The protein below binds the small molecule below.
Small molecule (SMILES): CCC[C@@H]1OCC(CO)=C1C(=O)O

Binding-site contacts:
Ligand atom C7 contacts residue PHE181 of chain 2.A at 3.8 Å (hydrophobic).
Ligand atom C5 contacts residue ALA127 of chain 2.A at 4.4 Å (hydrophobic).
Ligand atom C8 contacts residue PHE181 of chain 2.A at 3.7 Å (hydrophobic).
Ligand atom C12 contacts residue TYR85 of chain 2.A at 3.8 Å (hydrophobic).
Ligand atom C7 contacts residue TRP147 of chain 2.A at 3.8 Å (hydrophobic).
Ligand atom O10 contacts residue PRO143 of chain 2.A at 3.6 Å.
Ligand atom C3 contacts residue PHE182 of chain 2.A at 4.2 Å (hydrophobic).
Ligand atom O13 contacts residue GLN130 of chain 2.A at 3.5 Å.
Ligand atom C12 contacts residue HIS84 of chain 2.A at 3.9 Å.
Ligand atom C2 contacts residue PHE117 of chain 2.A at 4.2 Å (hydrophobic).
Ligand atom C12 contacts residue ALA127 of chain 2.A at 4.1 Å (hydrophobic).
Ligand atom O1 contacts residue PHE117 of chain 2.A at 3.5 Å.
Ligand atom C9 contacts residue TRP147 of chain 2.A at 4.4 Å (hydrophobic).
Ligand atom C8 contacts residue TRP147 of chain 2.A at 3.5 Å (hydrophobic).
Ligand atom O1 contacts residue PHE182 of chain 2.A at 3.6 Å.
Ligand atom C7 contacts residue PHE117 of chain 2.A at 4.3 Å (hydrophobic).
Ligand atom O10 contacts residue TYR144 of chain 2.A at 2.9 Å (h-bond).
Ligand atom C9 contacts residue TYR144 of chain 2.A at 3.6 Å (hydrophobic).
Ligand atom C8 contacts residue LEU110 of chain 2.A at 4.0 Å (hydrophobic).
Ligand atom O1 contacts residue GLN185 of chain 2.A at 3.8 Å.
Ligand atom C9 contacts residue TYR85 of chain 2.A at 3.6 Å (hydrophobic).
Ligand atom O11 contacts residue TYR85 of chain 2.A at 3.8 Å.
Ligand atom C6 contacts residue PHE182 of chain 2.A at 4.2 Å (hydrophobic).
Ligand atom C4 contacts residue PHE182 of chain 2.A at 3.9 Å (hydrophobic).
Ligand atom O13 contacts residue PRO143 of chain 2.A at 3.8 Å.
Ligand atom O13 contacts residue TYR144 of chain 2.A at 3.9 Å.
Ligand atom C12 contacts residue GLN130 of chain 2.A at 4.1 Å.
Ligand atom C6 contacts residue VAL178 of chain 2.A at 4.1 Å (hydrophobic).
Ligand atom C4 contacts residue PHE117 of chain 2.A at 4.3 Å (hydrophobic).
Ligand atom C3 contacts residue TYR144 of chain 2.A at 4.1 Å (hydrophobic).
Ligand atom O13 contacts residue TYR85 of chain 2.A at 3.5 Å (h-bond).
Ligand atom C5 contacts residue PHE117 of chain 2.A at 3.5 Å (hydrophobic).
Ligand atom O11 contacts residue TRP147 of chain 2.A at 3.6 Å.
Ligand atom C5 contacts residue GLN185 of chain 2.A at 3.6 Å.
Ligand atom C5 contacts residue PHE182 of chain 2.A at 3.5 Å (hydrophobic).
Ligand atom C6 contacts residue PHE181 of chain 2.A at 4.3 Å (hydrophobic).
Ligand atom C2 contacts residue PHE182 of chain 2.A at 4.2 Å (hydrophobic).
Ligand atom O11 contacts residue VAL178 of chain 2.A at 4.2 Å.
Ligand atom O10 contacts residue TYR85 of chain 2.A at 2.6 Å (h-bond).
Ligand atom O11 contacts residue TYR144 of chain 2.A at 3.4 Å.

Sequence of chain 2.A:
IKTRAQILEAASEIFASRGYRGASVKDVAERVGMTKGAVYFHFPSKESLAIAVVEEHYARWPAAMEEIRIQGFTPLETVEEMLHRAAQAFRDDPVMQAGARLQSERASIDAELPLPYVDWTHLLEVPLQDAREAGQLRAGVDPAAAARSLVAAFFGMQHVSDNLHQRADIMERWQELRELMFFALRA